Binding-site contacts:
Ligand atom C7 contacts residue ASN67 of chain 1.C at 3.7 Å.
Ligand atom C8 contacts residue PHE90 of chain 1.C at 3.6 Å (hydrophobic).
Ligand atom O5 contacts residue ASN67 of chain 1.C at 2.5 Å (h-bond).
Ligand atom C3 contacts residue ASN67 of chain 1.C at 3.8 Å.
Ligand atom C5 contacts residue ASN67 of chain 1.C at 3.8 Å.
Ligand atom O6 contacts residue ASN67 of chain 1.C at 3.7 Å.
Ligand atom C7 contacts residue PHE90 of chain 1.C at 4.3 Å (hydrophobic).
Ligand atom C2 contacts residue ASN67 of chain 1.C at 2.4 Å.
Ligand atom C4 contacts residue ASN67 of chain 1.C at 4.3 Å.
Ligand atom C8 contacts residue MET118 of chain 1.C at 4.0 Å (hydrophobic).
Ligand atom O7 contacts residue ASN67 of chain 1.C at 4.1 Å.
Ligand atom N2 contacts residue ASN67 of chain 1.C at 2.8 Å (h-bond).
Ligand atom C8 contacts residue ARG89 of chain 1.C at 4.1 Å.
Ligand atom C1 contacts residue ASN67 of chain 1.C at 1.4 Å.

Sequence of chain 1.C:
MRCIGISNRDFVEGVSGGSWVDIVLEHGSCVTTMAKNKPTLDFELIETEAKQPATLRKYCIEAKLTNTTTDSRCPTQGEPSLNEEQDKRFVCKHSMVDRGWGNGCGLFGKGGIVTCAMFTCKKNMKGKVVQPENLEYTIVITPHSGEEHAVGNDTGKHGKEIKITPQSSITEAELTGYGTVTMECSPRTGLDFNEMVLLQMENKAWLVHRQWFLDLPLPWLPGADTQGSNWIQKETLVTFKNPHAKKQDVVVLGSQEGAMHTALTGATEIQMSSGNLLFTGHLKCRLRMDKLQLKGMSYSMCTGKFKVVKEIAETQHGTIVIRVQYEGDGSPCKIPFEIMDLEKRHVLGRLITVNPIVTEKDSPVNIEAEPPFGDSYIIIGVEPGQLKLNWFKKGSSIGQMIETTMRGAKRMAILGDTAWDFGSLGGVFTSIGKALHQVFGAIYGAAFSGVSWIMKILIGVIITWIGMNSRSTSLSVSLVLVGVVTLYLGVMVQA

This small molecule binds to this protein.
Small molecule (SMILES): CC(=O)N[C@@H]1[C@@H](O)[C@H](O)[C@@H](CO)O[C@H]1O